Sequence of chain 1.B:
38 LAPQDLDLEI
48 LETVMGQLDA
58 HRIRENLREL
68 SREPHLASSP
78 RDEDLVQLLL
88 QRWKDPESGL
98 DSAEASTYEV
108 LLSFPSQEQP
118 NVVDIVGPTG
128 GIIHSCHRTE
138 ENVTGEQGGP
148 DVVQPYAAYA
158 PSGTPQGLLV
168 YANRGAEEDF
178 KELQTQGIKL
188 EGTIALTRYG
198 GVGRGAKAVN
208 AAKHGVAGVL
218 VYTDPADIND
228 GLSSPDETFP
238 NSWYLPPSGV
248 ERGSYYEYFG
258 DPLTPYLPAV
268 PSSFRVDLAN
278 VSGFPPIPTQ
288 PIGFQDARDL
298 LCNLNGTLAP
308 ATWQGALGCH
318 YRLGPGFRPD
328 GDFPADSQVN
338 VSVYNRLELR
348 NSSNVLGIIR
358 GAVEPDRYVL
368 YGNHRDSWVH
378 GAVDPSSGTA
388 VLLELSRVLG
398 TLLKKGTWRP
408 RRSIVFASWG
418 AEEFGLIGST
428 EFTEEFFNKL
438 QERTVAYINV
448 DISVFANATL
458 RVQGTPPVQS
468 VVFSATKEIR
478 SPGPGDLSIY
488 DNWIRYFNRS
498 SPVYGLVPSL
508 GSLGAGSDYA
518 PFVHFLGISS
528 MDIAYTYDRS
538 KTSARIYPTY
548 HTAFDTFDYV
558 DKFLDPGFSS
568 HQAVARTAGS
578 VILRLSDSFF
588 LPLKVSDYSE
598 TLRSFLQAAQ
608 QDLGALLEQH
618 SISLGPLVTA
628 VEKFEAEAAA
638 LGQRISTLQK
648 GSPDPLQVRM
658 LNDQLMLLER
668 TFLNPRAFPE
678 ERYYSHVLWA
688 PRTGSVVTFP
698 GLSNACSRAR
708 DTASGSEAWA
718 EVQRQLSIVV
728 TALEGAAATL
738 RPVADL

The protein below binds the small molecule below.
Small molecule (SMILES): CC(=O)N[C@@H]1[C@@H](O)[C@H](O)[C@@H](CO)O[C@H]1O

Binding-site contacts:
Ligand atom C2 contacts residue GLU106 of chain 1.B at 4.0 Å.
Ligand atom C5 contacts residue ASN348 of chain 1.B at 3.6 Å.
Ligand atom N2 contacts residue ASN348 of chain 1.B at 3.0 Å (h-bond).
Ligand atom C8 contacts residue ARG347 of chain 1.B at 4.0 Å.
Ligand atom C8 contacts residue ASN348 of chain 1.B at 4.3 Å.
Ligand atom O7 contacts residue GLU106 of chain 1.B at 4.5 Å.
Ligand atom C7 contacts residue ASN348 of chain 1.B at 3.4 Å.
Ligand atom O3 contacts residue GLU106 of chain 1.B at 4.5 Å.
Ligand atom O7 contacts residue ASN348 of chain 1.B at 3.5 Å (h-bond).
Ligand atom C4 contacts residue ASN348 of chain 1.B at 4.2 Å.
Ligand atom N2 contacts residue GLU106 of chain 1.B at 2.7 Å (salt-bridge).
Ligand atom C3 contacts residue GLU106 of chain 1.B at 4.3 Å.
Ligand atom C8 contacts residue GLU106 of chain 1.B at 2.8 Å.
Ligand atom C2 contacts residue ASN348 of chain 1.B at 2.5 Å.
Ligand atom C1 contacts residue ASN348 of chain 1.B at 1.4 Å.
Ligand atom C8 contacts residue LEU346 of chain 1.B at 3.2 Å (hydrophobic).
Ligand atom O5 contacts residue ASN348 of chain 1.B at 2.3 Å (h-bond).
Ligand atom C7 contacts residue GLU106 of chain 1.B at 3.2 Å.
Ligand atom C3 contacts residue ASN348 of chain 1.B at 3.8 Å.